Sequence of chain 2.A:
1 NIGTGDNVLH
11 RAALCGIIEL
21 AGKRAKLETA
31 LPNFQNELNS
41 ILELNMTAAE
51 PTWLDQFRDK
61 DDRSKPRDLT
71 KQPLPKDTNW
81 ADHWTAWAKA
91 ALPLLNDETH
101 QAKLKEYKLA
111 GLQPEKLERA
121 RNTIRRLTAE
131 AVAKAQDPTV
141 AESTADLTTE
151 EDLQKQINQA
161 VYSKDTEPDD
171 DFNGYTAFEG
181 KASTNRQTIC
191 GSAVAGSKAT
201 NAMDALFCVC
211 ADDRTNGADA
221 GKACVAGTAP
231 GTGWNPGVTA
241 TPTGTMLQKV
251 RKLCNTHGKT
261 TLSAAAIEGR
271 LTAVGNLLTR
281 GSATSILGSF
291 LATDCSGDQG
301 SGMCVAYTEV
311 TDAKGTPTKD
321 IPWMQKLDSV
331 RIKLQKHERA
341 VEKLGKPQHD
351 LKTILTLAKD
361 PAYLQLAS

Binding-site contacts:
Ligand atom C6 contacts residue SER301 of chain 2.A at 4.0 Å.
Ligand atom O4 contacts residue ASP298 of chain 2.A at 4.1 Å.
Ligand atom O5 contacts residue ALA292 of chain 2.A at 3.7 Å.
Ligand atom C5 contacts residue SER301 of chain 2.A at 2.8 Å.
Ligand atom O5 contacts residue GLY300 of chain 2.A at 3.6 Å (h-bond).
Ligand atom C1 contacts residue ASP298 of chain 2.A at 4.5 Å.
Ligand atom C1 contacts residue GLY300 of chain 2.A at 4.3 Å.
Ligand atom C3 contacts residue ASP298 of chain 2.A at 4.5 Å.
Ligand atom C5 contacts residue GLY300 of chain 2.A at 3.8 Å.
Ligand atom C5 contacts residue ASP298 of chain 2.A at 3.9 Å.
Ligand atom C2 contacts residue SER296 of chain 2.A at 4.0 Å.
Ligand atom O5 contacts residue SER301 of chain 2.A at 2.3 Å (h-bond).
Ligand atom C1 contacts residue SER296 of chain 2.A at 3.8 Å.
Ligand atom C4 contacts residue SER301 of chain 2.A at 3.6 Å.
Ligand atom C4 contacts residue ASP298 of chain 2.A at 4.4 Å.
Ligand atom C6 contacts residue GLY300 of chain 2.A at 3.4 Å.
Ligand atom C1 contacts residue THR293 of chain 2.A at 4.4 Å.
Ligand atom C2 contacts residue SER301 of chain 2.A at 2.7 Å.
Ligand atom C2 contacts residue ASP294 of chain 2.A at 3.6 Å.
Ligand atom O5 contacts residue THR293 of chain 2.A at 4.1 Å.
Ligand atom C3 contacts residue SER301 of chain 2.A at 3.2 Å.
Ligand atom C1 contacts residue SER301 of chain 2.A at 1.5 Å.
Ligand atom O6 contacts residue GLY300 of chain 2.A at 4.2 Å.
Ligand atom O2 contacts residue ASP294 of chain 2.A at 2.8 Å (salt-bridge).
Ligand atom C1 contacts residue ASP294 of chain 2.A at 3.4 Å.
Ligand atom O6 contacts residue ALA292 of chain 2.A at 4.3 Å.
Ligand atom O2 contacts residue SER296 of chain 2.A at 3.2 Å (h-bond).
Ligand atom O2 contacts residue SER301 of chain 2.A at 3.1 Å (h-bond).
Ligand atom C1 contacts residue ALA292 of chain 2.A at 3.8 Å (hydrophobic).

The protein below binds the small molecule below.
Small molecule (SMILES): OC[C@H]1O[C@H](O)[C@H](O)[C@@H](O)[C@@H]1O